A protein and the small-molecule ligand that binds it are described below.
Small molecule (SMILES): CC(=O)N[C@@H]1[C@@H](O)[C@H](O)[C@@H](CO)O[C@H]1O

Binding-site contacts:
Ligand atom N2 contacts residue ASN235 of chain 1.E at 3.3 Å (h-bond).
Ligand atom O5 contacts residue ASN235 of chain 1.E at 2.4 Å (h-bond).
Ligand atom C4 contacts residue ASN235 of chain 1.E at 4.4 Å.
Ligand atom C1 contacts residue ASN235 of chain 1.E at 1.5 Å.
Ligand atom C2 contacts residue ASN235 of chain 1.E at 2.8 Å.
Ligand atom C5 contacts residue ASN235 of chain 1.E at 3.5 Å.
Ligand atom C3 contacts residue ASN235 of chain 1.E at 4.0 Å.

Sequence of chain 1.E:
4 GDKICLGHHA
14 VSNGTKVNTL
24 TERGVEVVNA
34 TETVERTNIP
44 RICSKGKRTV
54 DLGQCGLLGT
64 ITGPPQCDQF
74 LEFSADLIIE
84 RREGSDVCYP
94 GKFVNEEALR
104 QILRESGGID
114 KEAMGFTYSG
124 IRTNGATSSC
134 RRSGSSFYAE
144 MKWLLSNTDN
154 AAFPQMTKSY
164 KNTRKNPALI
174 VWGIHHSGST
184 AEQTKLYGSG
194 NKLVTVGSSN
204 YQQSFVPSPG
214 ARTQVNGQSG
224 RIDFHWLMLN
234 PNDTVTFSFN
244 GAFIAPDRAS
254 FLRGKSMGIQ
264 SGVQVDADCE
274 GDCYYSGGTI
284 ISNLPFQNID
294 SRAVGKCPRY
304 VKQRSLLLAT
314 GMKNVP